Binding-site contacts:
Ligand atom C1 contacts residue ILE191 of chain 2.F at 3.9 Å (hydrophobic).
Ligand atom O2' contacts residue TRP149 of chain 2.F at 3.6 Å.
Ligand atom O1' contacts residue GLY134 of chain 2.E at 4.0 Å.
Ligand atom O3 contacts residue HIS162 of chain 2.F at 3.1 Å.
Ligand atom C3 contacts residue ILE191 of chain 2.F at 4.0 Å (hydrophobic).
Ligand atom C3 contacts residue PRO15 of chain 2.E at 3.7 Å (hydrophobic).
Ligand atom C1' contacts residue PRO15 of chain 2.E at 3.7 Å (hydrophobic).
Ligand atom O2' contacts residue ARG133 of chain 2.E at 3.9 Å.
Ligand atom C2 contacts residue PRO15 of chain 2.E at 3.3 Å (hydrophobic).
Ligand atom C4 contacts residue TYR147 of chain 2.F at 2.9 Å (hydrophobic).
Ligand atom C3 contacts residue TYR147 of chain 2.F at 4.0 Å (hydrophobic).
Ligand atom C5 contacts residue ARG157 of chain 2.F at 4.1 Å.
Ligand atom O3 contacts residue ARG157 of chain 2.F at 3.0 Å (salt-bridge).
Ligand atom O3 contacts residue GLY14 of chain 2.E at 3.8 Å.
Ligand atom C5 contacts residue PRO15 of chain 2.E at 3.9 Å (hydrophobic).
Ligand atom C1 contacts residue TRP149 of chain 2.F at 4.0 Å (hydrophobic).
Ligand atom C6 contacts residue PRO15 of chain 2.E at 3.5 Å (hydrophobic).
Ligand atom C1 contacts residue PRO15 of chain 2.E at 3.2 Å (hydrophobic).
Ligand atom C2 contacts residue THR12 of chain 2.E at 4.1 Å.
Ligand atom C2 contacts residue TYR24 of chain 2.F at 4.1 Å (hydrophobic).
Ligand atom C4 contacts residue FE1 of chain 2.U at 3.3 Å.
Ligand atom O3 contacts residue FE1 of chain 2.U at 3.4 Å.
Ligand atom C5 contacts residue TYR147 of chain 2.F at 3.6 Å (hydrophobic).
Ligand atom O1' contacts residue ILE191 of chain 2.F at 4.0 Å.
Ligand atom C4 contacts residue PRO15 of chain 2.E at 4.0 Å (hydrophobic).
Ligand atom O3 contacts residue GLN177 of chain 2.F at 3.4 Å (h-bond).
Ligand atom C3 contacts residue ARG157 of chain 2.F at 3.5 Å.
Ligand atom C6 contacts residue TRP149 of chain 2.F at 3.7 Å (hydrophobic).
Ligand atom C1' contacts residue ARG133 of chain 2.E at 3.9 Å.
Ligand atom O1' contacts residue ARG133 of chain 2.E at 3.3 Å.
Ligand atom C3 contacts residue FE1 of chain 2.U at 3.8 Å.
Ligand atom C4 contacts residue ARG157 of chain 2.F at 3.8 Å.
Ligand atom O2' contacts residue TYR24 of chain 2.F at 4.0 Å.
Ligand atom C2 contacts residue GLY14 of chain 2.E at 3.7 Å.
Ligand atom O1' contacts residue PRO15 of chain 2.E at 4.1 Å.
Ligand atom C1' contacts residue TRP149 of chain 2.F at 3.9 Å (hydrophobic).
Ligand atom C3 contacts residue GLY14 of chain 2.E at 4.0 Å.
Ligand atom C2 contacts residue ILE191 of chain 2.F at 3.5 Å (hydrophobic).
Ligand atom O1' contacts residue TYR24 of chain 2.F at 2.1 Å (h-bond).
Ligand atom C1' contacts residue TYR24 of chain 2.F at 3.3 Å (hydrophobic).

Sequence of chain 2.F:
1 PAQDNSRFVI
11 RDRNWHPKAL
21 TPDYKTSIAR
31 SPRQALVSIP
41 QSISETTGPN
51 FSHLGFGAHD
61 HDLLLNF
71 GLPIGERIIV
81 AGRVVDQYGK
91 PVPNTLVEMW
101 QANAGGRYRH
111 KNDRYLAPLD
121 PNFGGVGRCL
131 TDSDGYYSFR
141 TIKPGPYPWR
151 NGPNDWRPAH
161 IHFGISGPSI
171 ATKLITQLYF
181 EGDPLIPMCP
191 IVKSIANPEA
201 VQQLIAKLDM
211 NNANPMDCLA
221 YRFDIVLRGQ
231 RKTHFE

A small-molecule ligand and the protein it binds are described below.
Small molecule (SMILES): O=C(O)c1cccc(O)c1

Sequence of chain 2.E:
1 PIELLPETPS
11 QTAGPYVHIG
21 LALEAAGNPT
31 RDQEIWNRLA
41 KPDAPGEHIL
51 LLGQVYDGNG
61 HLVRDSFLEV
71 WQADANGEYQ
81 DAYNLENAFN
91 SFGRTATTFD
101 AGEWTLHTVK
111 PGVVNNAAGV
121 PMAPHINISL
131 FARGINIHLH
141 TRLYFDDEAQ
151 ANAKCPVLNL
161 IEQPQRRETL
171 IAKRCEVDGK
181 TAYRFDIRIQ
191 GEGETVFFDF